Binding-site contacts:
Ligand atom CA contacts residue THR218 of chain 2.A at 4.4 Å.
Ligand atom CA contacts residue ARG199 of chain 2.A at 4.2 Å.
Ligand atom O contacts residue ARG199 of chain 2.A at 4.4 Å.
Ligand atom C contacts residue ILE220 of chain 2.A at 4.2 Å (hydrophobic).
Ligand atom C contacts residue THR218 of chain 2.A at 4.2 Å.
Ligand atom O contacts residue ALA219 of chain 2.A at 3.1 Å.
Ligand atom C contacts residue GLY200 of chain 2.A at 3.9 Å.
Ligand atom CB contacts residue ILE220 of chain 2.A at 4.2 Å (hydrophobic).
Ligand atom O contacts residue ILE220 of chain 2.A at 2.6 Å (h-bond).
Ligand atom CB contacts residue THR218 of chain 2.A at 4.1 Å.
Ligand atom C contacts residue ARG199 of chain 2.A at 4.4 Å.
Ligand atom N contacts residue ILE220 of chain 2.A at 3.1 Å (h-bond).
Ligand atom CA contacts residue ILE220 of chain 2.A at 3.5 Å (hydrophobic).
Ligand atom C contacts residue HIS97 of chain 2.A at 4.2 Å.
Ligand atom O contacts residue THR218 of chain 2.A at 4.2 Å.
Ligand atom C contacts residue HIS97 of chain 2.A at 4.0 Å.
Ligand atom O contacts residue GLY200 of chain 2.A at 3.5 Å (h-bond).
Ligand atom O contacts residue ALA202 of chain 2.A at 2.7 Å (h-bond).
Ligand atom CB contacts residue LEU182 of chain 2.A at 3.6 Å (hydrophobic).
Ligand atom CB contacts residue HIS97 of chain 2.A at 3.9 Å.
Ligand atom O contacts residue ASN201 of chain 2.A at 3.4 Å (h-bond).
Ligand atom CB contacts residue GLY200 of chain 2.A at 4.4 Å.
Ligand atom O contacts residue ASN198 of chain 2.A at 3.8 Å.
Ligand atom C contacts residue ALA219 of chain 2.A at 4.0 Å (hydrophobic).
Ligand atom O contacts residue LEU221 of chain 2.A at 3.5 Å.
Ligand atom C contacts residue ILE220 of chain 2.A at 3.4 Å (hydrophobic).
Ligand atom CA contacts residue ALA219 of chain 2.A at 3.7 Å (hydrophobic).
Ligand atom N contacts residue ALA219 of chain 2.A at 4.2 Å.
Ligand atom CA contacts residue THR218 of chain 2.A at 3.9 Å.
Ligand atom CB contacts residue ASN198 of chain 2.A at 3.4 Å.
Ligand atom C contacts residue ASN198 of chain 2.A at 4.4 Å.
Ligand atom N contacts residue THR218 of chain 2.A at 3.5 Å (h-bond).
Ligand atom N contacts residue ALA219 of chain 2.A at 4.0 Å.
Ligand atom C contacts residue THR218 of chain 2.A at 3.9 Å.
Ligand atom CB contacts residue ARG199 of chain 2.A at 3.7 Å.
Ligand atom CB contacts residue ILE220 of chain 2.A at 3.5 Å (hydrophobic).
Ligand atom C contacts residue LEU221 of chain 2.A at 4.2 Å (hydrophobic).
Ligand atom O contacts residue HIS97 of chain 2.A at 3.6 Å.
Ligand atom CB contacts residue ALA219 of chain 2.A at 4.1 Å (hydrophobic).
Ligand atom C contacts residue ALA202 of chain 2.A at 3.4 Å (hydrophobic).

This small molecule binds to this protein.
Small molecule (SMILES): C[C@H](N)C(=O)N[C@@H](C)C(=O)N[C@@H](C)C(=O)N[C@@H](C)C(=O)N[C@@H](C)C=O

Sequence of chain 2.A:
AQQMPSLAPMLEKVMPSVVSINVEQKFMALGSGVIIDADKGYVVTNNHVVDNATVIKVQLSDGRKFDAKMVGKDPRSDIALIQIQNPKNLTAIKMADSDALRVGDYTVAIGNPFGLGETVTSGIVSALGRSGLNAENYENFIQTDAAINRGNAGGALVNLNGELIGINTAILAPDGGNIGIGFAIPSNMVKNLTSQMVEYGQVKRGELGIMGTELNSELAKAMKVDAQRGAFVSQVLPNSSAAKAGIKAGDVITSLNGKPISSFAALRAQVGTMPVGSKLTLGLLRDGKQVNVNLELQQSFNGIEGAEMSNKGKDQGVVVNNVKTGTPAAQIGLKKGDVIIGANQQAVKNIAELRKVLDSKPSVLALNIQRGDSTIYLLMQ